The small molecule below binds the protein below.
Small molecule (SMILES): CC(=O)N[C@@H]1[C@@H](O)[C@H](O)[C@@H](CO)O[C@H]1O

Sequence of chain 1.A:
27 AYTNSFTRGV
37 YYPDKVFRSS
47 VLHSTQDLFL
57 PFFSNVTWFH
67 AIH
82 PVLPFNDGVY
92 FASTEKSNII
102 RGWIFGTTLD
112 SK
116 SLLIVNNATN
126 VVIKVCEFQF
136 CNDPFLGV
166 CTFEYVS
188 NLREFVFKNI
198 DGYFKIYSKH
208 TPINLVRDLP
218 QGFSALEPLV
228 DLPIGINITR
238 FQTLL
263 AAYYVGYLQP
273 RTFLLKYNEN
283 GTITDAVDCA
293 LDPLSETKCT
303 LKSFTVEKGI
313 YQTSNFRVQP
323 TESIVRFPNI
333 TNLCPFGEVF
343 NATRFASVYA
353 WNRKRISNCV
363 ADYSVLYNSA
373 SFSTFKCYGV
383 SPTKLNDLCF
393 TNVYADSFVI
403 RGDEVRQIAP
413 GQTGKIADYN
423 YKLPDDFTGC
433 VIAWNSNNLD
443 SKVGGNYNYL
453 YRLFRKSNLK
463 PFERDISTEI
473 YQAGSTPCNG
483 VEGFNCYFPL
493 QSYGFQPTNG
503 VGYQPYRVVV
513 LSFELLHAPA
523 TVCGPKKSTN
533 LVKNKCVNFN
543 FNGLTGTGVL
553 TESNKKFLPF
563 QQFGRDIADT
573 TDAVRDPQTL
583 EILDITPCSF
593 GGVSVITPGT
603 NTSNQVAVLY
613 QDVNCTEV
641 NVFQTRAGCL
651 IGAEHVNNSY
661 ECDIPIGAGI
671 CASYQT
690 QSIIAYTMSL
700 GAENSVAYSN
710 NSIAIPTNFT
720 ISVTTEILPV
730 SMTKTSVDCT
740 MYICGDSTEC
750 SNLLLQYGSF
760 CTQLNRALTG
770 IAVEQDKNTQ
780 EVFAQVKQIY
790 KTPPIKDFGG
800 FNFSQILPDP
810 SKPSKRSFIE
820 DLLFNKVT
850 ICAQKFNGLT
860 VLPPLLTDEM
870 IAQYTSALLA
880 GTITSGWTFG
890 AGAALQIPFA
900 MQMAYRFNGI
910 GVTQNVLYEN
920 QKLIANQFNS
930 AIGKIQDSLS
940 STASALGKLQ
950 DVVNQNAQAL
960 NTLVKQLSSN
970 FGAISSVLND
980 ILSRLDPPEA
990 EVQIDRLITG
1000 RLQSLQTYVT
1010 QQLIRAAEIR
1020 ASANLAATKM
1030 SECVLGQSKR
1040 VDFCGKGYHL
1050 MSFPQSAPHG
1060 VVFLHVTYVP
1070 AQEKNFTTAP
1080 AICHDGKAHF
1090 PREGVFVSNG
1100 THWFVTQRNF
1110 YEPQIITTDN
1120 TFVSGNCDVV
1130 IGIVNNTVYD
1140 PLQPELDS

Binding-site contacts:
Ligand atom N2 contacts residue ASN343 of chain 1.A at 2.9 Å (h-bond).
Ligand atom O7 contacts residue VAL367 of chain 1.A at 4.2 Å.
Ligand atom O5 contacts residue ASN343 of chain 1.A at 2.3 Å (h-bond).
Ligand atom C4 contacts residue ASN343 of chain 1.A at 4.2 Å.
Ligand atom C7 contacts residue ASN343 of chain 1.A at 4.0 Å.
Ligand atom C8 contacts residue PHE342 of chain 1.A at 3.8 Å (hydrophobic).
Ligand atom C2 contacts residue ASN343 of chain 1.A at 2.5 Å.
Ligand atom C3 contacts residue ASN343 of chain 1.A at 3.8 Å.
Ligand atom C7 contacts residue GLY339 of chain 1.A at 3.7 Å.
Ligand atom C8 contacts residue LEU368 of chain 1.A at 4.2 Å (hydrophobic).
Ligand atom N2 contacts residue PHE342 of chain 1.A at 4.4 Å.
Ligand atom C8 contacts residue GLY339 of chain 1.A at 3.6 Å.
Ligand atom C1 contacts residue ASN343 of chain 1.A at 1.4 Å.
Ligand atom C5 contacts residue ASN343 of chain 1.A at 3.6 Å.
Ligand atom C8 contacts residue PHE338 of chain 1.A at 3.7 Å (hydrophobic).
Ligand atom N2 contacts residue GLY339 of chain 1.A at 4.3 Å.
Ligand atom O3 contacts residue VAL367 of chain 1.A at 3.9 Å.
Ligand atom O7 contacts residue GLY339 of chain 1.A at 3.9 Å.